A protein and the small-molecule ligand that binds it are described below.
Small molecule (SMILES): CC(=O)N[C@H]1[C@H](O[C@H]2[C@H](O)[C@@H](NC(C)=O)CO[C@@H]2CO)O[C@H](CO)[C@@H](O[C@@H]2O[C@H](CO)[C@@H](O)[C@H](O[C@H]3O[C@H](CO)[C@@H](O)[C@H](O)[C@@H]3O)[C@@H]2O)[C@@H]1O

Binding-site contacts:
Ligand atom C7 contacts residue SER415 of chain 1.M at 4.0 Å.
Ligand atom O7 contacts residue ASN232 of chain 1.M at 3.8 Å.
Ligand atom C4 contacts residue ASN232 of chain 1.M at 4.2 Å.
Ligand atom O6 contacts residue GLU181 of chain 1.M at 3.8 Å.
Ligand atom O7 contacts residue VAL224 of chain 1.M at 4.4 Å.
Ligand atom O6 contacts residue NAG1 of chain 1.SB at 3.4 Å.
Ligand atom C1 contacts residue VAL414 of chain 1.M at 4.4 Å (hydrophobic).
Ligand atom C2 contacts residue GLU181 of chain 1.M at 4.3 Å.
Ligand atom C1 contacts residue SER415 of chain 1.M at 4.0 Å.
Ligand atom C5 contacts residue VAL414 of chain 1.M at 3.8 Å (hydrophobic).
Ligand atom C7 contacts residue ASN232 of chain 1.M at 3.6 Å.
Ligand atom N2 contacts residue SER415 of chain 1.M at 3.0 Å (h-bond).
Ligand atom C5 contacts residue GLU181 of chain 1.M at 4.0 Å.
Ligand atom O3 contacts residue SER415 of chain 1.M at 4.3 Å.
Ligand atom N2 contacts residue ASN232 of chain 1.M at 2.9 Å (h-bond).
Ligand atom O3 contacts residue CYS413 of chain 1.M at 4.2 Å.
Ligand atom C8 contacts residue VAL224 of chain 1.M at 4.0 Å (hydrophobic).
Ligand atom O6 contacts residue GLY348 of chain 1.M at 3.7 Å.
Ligand atom C6 contacts residue GLU181 of chain 1.M at 3.1 Å.
Ligand atom O6 contacts residue GLU181 of chain 1.M at 4.2 Å.
Ligand atom C1 contacts residue ASN232 of chain 1.M at 1.4 Å.
Ligand atom O4 contacts residue GLU181 of chain 1.M at 4.1 Å.
Ligand atom O5 contacts residue NAG1 of chain 1.SB at 3.8 Å.
Ligand atom O7 contacts residue PRO182 of chain 1.M at 3.8 Å.
Ligand atom C8 contacts residue ASN346 of chain 1.M at 4.2 Å.
Ligand atom C2 contacts residue ASN232 of chain 1.M at 2.5 Å.
Ligand atom C5 contacts residue ASN232 of chain 1.M at 3.7 Å.
Ligand atom C4 contacts residue VAL414 of chain 1.M at 4.2 Å (hydrophobic).
Ligand atom O4 contacts residue VAL414 of chain 1.M at 4.1 Å.
Ligand atom O6 contacts residue CYS413 of chain 1.M at 4.2 Å.
Ligand atom O5 contacts residue ASN232 of chain 1.M at 2.4 Å (h-bond).
Ligand atom C1 contacts residue NAG1 of chain 1.SB at 4.3 Å.
Ligand atom C3 contacts residue SER415 of chain 1.M at 3.8 Å.
Ligand atom C3 contacts residue VAL414 of chain 1.M at 4.0 Å (hydrophobic).
Ligand atom C8 contacts residue LEU231 of chain 1.M at 3.7 Å (hydrophobic).
Ligand atom C3 contacts residue ASN232 of chain 1.M at 3.8 Å.
Ligand atom C8 contacts residue SER415 of chain 1.M at 4.0 Å.
Ligand atom C7 contacts residue VAL224 of chain 1.M at 4.4 Å (hydrophobic).
Ligand atom C2 contacts residue SER415 of chain 1.M at 3.8 Å.

Sequence of chain 1.M:
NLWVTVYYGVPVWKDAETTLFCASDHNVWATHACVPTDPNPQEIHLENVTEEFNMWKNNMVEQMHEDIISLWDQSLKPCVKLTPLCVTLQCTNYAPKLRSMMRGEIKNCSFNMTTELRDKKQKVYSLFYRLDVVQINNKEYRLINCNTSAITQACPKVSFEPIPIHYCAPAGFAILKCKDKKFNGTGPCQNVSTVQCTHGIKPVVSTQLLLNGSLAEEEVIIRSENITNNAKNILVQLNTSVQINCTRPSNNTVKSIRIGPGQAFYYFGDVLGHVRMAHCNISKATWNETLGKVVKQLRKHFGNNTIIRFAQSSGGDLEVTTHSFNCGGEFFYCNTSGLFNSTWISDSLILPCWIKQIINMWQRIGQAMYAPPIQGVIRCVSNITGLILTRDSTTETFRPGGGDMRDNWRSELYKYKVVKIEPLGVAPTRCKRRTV